This protein binds this small molecule.
Small molecule (SMILES): CC(=O)N[C@@H]1[C@@H](O)[C@H](O)[C@@H](CO)O[C@H]1O

Binding-site contacts:
Ligand atom C6 contacts residue LYS551 of chain 1.A at 4.2 Å.
Ligand atom C1 contacts residue ASN555 of chain 1.A at 1.5 Å.
Ligand atom C3 contacts residue ASN555 of chain 1.A at 3.8 Å.
Ligand atom C7 contacts residue ASN555 of chain 1.A at 3.7 Å.
Ligand atom C8 contacts residue THR545 of chain 1.A at 3.8 Å.
Ligand atom C7 contacts residue THR545 of chain 1.A at 3.8 Å.
Ligand atom C8 contacts residue ASN555 of chain 1.A at 4.0 Å.
Ligand atom O5 contacts residue ASN555 of chain 1.A at 2.3 Å (h-bond).
Ligand atom C4 contacts residue ASN555 of chain 1.A at 4.3 Å.
Ligand atom C2 contacts residue ASN555 of chain 1.A at 2.5 Å.
Ligand atom O7 contacts residue THR545 of chain 1.A at 3.5 Å (h-bond).
Ligand atom C5 contacts residue ASN555 of chain 1.A at 3.7 Å.
Ligand atom O7 contacts residue PLQ1 of chain 1.R at 3.6 Å.
Ligand atom N2 contacts residue ASN555 of chain 1.A at 3.0 Å (h-bond).

Sequence of chain 1.A:
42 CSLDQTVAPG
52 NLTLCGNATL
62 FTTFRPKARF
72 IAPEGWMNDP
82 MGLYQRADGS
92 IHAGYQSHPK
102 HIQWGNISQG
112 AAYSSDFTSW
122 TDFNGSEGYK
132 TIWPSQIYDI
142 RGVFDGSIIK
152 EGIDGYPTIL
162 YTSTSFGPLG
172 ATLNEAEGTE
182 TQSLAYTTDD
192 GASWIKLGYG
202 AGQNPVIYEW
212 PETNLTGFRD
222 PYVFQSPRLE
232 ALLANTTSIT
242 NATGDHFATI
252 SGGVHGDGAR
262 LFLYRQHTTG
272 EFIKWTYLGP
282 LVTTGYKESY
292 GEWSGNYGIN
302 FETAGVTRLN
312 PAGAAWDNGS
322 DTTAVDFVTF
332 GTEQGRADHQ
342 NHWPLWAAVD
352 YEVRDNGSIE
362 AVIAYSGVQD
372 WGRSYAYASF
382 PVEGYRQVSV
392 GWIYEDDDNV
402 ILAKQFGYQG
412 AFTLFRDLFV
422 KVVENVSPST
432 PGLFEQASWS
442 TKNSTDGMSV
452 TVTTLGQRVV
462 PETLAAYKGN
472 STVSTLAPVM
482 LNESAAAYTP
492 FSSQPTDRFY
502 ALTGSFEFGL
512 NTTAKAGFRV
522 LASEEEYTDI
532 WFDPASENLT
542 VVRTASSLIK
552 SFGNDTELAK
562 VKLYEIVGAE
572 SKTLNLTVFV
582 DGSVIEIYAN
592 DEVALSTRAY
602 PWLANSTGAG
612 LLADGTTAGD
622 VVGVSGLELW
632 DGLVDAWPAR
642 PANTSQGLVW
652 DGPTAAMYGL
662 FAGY